Sequence of chain 1.A:
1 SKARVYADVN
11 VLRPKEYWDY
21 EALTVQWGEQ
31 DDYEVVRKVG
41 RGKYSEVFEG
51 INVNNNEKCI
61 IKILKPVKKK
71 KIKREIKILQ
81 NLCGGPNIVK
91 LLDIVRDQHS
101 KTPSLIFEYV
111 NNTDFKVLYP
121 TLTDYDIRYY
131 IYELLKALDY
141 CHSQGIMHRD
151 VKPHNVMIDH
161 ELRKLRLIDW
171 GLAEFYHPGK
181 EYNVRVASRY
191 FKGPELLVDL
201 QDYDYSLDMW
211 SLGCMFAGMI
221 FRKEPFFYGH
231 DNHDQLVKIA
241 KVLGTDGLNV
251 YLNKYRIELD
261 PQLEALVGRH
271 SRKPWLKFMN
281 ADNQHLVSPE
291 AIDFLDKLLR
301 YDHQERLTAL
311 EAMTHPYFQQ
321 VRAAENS

Binding-site contacts:
Ligand atom I19 contacts residue VAL39 of chain 1.A at 3.7 Å.
Ligand atom I13 contacts residue ILE60 of chain 1.A at 3.6 Å.
Ligand atom C6 contacts residue ILE60 of chain 1.A at 4.4 Å (hydrophobic).
Ligand atom C4 contacts residue VAL47 of chain 1.A at 4.0 Å (hydrophobic).
Ligand atom C2 contacts residue ILE60 of chain 1.A at 4.4 Å (hydrophobic).
Ligand atom C5 contacts residue VAL39 of chain 1.A at 4.3 Å (hydrophobic).
Ligand atom I15 contacts residue ASN112 of chain 1.A at 3.8 Å.
Ligand atom I19 contacts residue GLY40 of chain 1.A at 3.6 Å.
Ligand atom C5 contacts residue MET157 of chain 1.A at 3.5 Å (hydrophobic).
Ligand atom N25 contacts residue ILE168 of chain 1.A at 3.4 Å.
Ligand atom I13 contacts residue MET157 of chain 1.A at 4.2 Å.
Ligand atom N25 contacts residue VAL47 of chain 1.A at 3.7 Å.
Ligand atom C2 contacts residue MET157 of chain 1.A at 4.4 Å (hydrophobic).
Ligand atom I15 contacts residue MET157 of chain 1.A at 3.8 Å.
Ligand atom I13 contacts residue VAL110 of chain 1.A at 4.3 Å.
Ligand atom C2 contacts residue VAL47 of chain 1.A at 4.1 Å (hydrophobic).
Ligand atom I17 contacts residue MET157 of chain 1.A at 4.1 Å.
Ligand atom N21 contacts residue VAL47 of chain 1.A at 4.4 Å.
Ligand atom C4 contacts residue MET157 of chain 1.A at 4.0 Å (hydrophobic).
Ligand atom C23 contacts residue ILE168 of chain 1.A at 3.2 Å (hydrophobic).
Ligand atom C1 contacts residue ILE60 of chain 1.A at 4.3 Å (hydrophobic).
Ligand atom I17 contacts residue VAL39 of chain 1.A at 4.0 Å.
Ligand atom C3 contacts residue ILE168 of chain 1.A at 3.7 Å (hydrophobic).
Ligand atom I13 contacts residue GLU108 of chain 1.A at 4.2 Å.
Ligand atom C3 contacts residue VAL47 of chain 1.A at 3.7 Å (hydrophobic).
Ligand atom C6 contacts residue MET157 of chain 1.A at 3.3 Å (hydrophobic).
Ligand atom C23 contacts residue VAL47 of chain 1.A at 4.2 Å (hydrophobic).
Ligand atom C3 contacts residue MET157 of chain 1.A at 4.5 Å (hydrophobic).
Ligand atom I15 contacts residue VAL110 of chain 1.A at 2.9 Å.
Ligand atom I15 contacts residue ILE60 of chain 1.A at 4.3 Å.
Ligand atom N21 contacts residue ILE168 of chain 1.A at 3.4 Å.
Ligand atom I17 contacts residue ASN112 of chain 1.A at 4.1 Å.
Ligand atom N21 contacts residue ILE60 of chain 1.A at 4.5 Å.
Ligand atom C1 contacts residue MET157 of chain 1.A at 3.9 Å (hydrophobic).
Ligand atom C2 contacts residue ILE168 of chain 1.A at 3.7 Å (hydrophobic).

This protein binds this small molecule.
Small molecule (SMILES): Ic1c(I)c(I)c2[nH]cnc2c1I